Binding-site contacts:
Ligand atom CG1 contacts residue MET267 of chain 1.A at 3.6 Å (hydrophobic).
Ligand atom CA contacts residue CYS313 of chain 1.A at 3.5 Å (hydrophobic).
Ligand atom O contacts residue MET306 of chain 1.A at 2.7 Å (h-bond).
Ligand atom CB contacts residue GLN310 of chain 1.A at 3.5 Å.
Ligand atom C contacts residue MET306 of chain 1.A at 3.6 Å (hydrophobic).
Ligand atom OG1 contacts residue ASN307 of chain 1.A at 3.2 Å (h-bond).
Ligand atom CB contacts residue ASN304 of chain 1.A at 3.2 Å.
Ligand atom O contacts residue ILE308 of chain 1.A at 2.9 Å (h-bond).
Ligand atom O contacts residue ASN307 of chain 1.A at 2.8 Å (h-bond).
Ligand atom O contacts residue PHE276 of chain 1.A at 3.7 Å.
Ligand atom CB contacts residue CYS313 of chain 1.A at 3.1 Å (hydrophobic).
Ligand atom O contacts residue ARG309 of chain 1.A at 3.7 Å.
Ligand atom SG contacts residue PHE311 of chain 1.A at 3.6 Å.
Ligand atom N contacts residue MET306 of chain 1.A at 2.9 Å (h-bond).
Ligand atom CA contacts residue GLN310 of chain 1.A at 3.5 Å.
Ligand atom N contacts residue ASN304 of chain 1.A at 3.7 Å.
Ligand atom CD contacts residue LEU252 of chain 1.A at 3.4 Å (hydrophobic).
Ligand atom C contacts residue ILE308 of chain 1.A at 3.6 Å (hydrophobic).
Ligand atom OG contacts residue VAL305 of chain 1.A at 3.5 Å.
Ligand atom CG2 contacts residue TYR265 of chain 1.A at 3.3 Å (hydrophobic).
Ligand atom CA contacts residue ASN304 of chain 1.A at 3.2 Å.
Ligand atom N contacts residue ASN304 of chain 1.A at 3.2 Å (h-bond).
Ligand atom N contacts residue ILE308 of chain 1.A at 2.8 Å (h-bond).
Ligand atom N contacts residue GLN310 of chain 1.A at 3.1 Å (h-bond).
Ligand atom CG1 contacts residue MET306 of chain 1.A at 3.7 Å (hydrophobic).
Ligand atom SG contacts residue GLN310 of chain 1.A at 3.7 Å.
Ligand atom CD1 contacts residue ILE308 of chain 1.A at 3.5 Å (hydrophobic).
Ligand atom O contacts residue VAL305 of chain 1.A at 3.5 Å.
Ligand atom CA contacts residue MET306 of chain 1.A at 3.3 Å (hydrophobic).
Ligand atom O contacts residue ILE308 of chain 1.A at 3.5 Å (h-bond).
Ligand atom CG2 contacts residue VAL305 of chain 1.A at 3.6 Å (hydrophobic).
Ligand atom CG contacts residue TYR301 of chain 1.A at 3.6 Å (hydrophobic).
Ligand atom O contacts residue MET306 of chain 1.A at 3.5 Å (h-bond).
Ligand atom CA contacts residue ILE308 of chain 1.A at 3.7 Å (hydrophobic).
Ligand atom C contacts residue ASN307 of chain 1.A at 3.7 Å.
Ligand atom CB contacts residue TYR301 of chain 1.A at 3.6 Å (hydrophobic).
Ligand atom C contacts residue CYS313 of chain 1.A at 3.2 Å (hydrophobic).
Ligand atom CA contacts residue ILE308 of chain 1.A at 3.5 Å (hydrophobic).
Ligand atom SG contacts residue CYS313 of chain 1.A at 2.0 Å (h-bond).
Ligand atom O contacts residue GLN310 of chain 1.A at 2.8 Å (h-bond).

Sequence of chain 1.A:
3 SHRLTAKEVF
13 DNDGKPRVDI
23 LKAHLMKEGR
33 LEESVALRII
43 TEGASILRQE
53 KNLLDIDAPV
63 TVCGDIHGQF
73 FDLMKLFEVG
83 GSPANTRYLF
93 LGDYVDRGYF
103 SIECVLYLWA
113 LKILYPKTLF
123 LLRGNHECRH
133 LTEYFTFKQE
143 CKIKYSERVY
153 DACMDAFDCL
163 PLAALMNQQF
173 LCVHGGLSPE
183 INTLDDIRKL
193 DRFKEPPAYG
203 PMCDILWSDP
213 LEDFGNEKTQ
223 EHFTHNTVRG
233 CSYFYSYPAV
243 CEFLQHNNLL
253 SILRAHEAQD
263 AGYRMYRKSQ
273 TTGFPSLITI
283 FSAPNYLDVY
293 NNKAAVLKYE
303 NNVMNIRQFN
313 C

This protein binds this small molecule.
Small molecule (SMILES): CC[C@H](C)[C@H](NC(=O)[C@@H](NC(=O)[C@@H](NC(=O)[C@H](CO)NC(=O)[C@@H]1CCCN1C(=O)[C@@H](N)[C@@H](C)O)C(C)C)C(C)C)C(=O)N[C@H](C(=O)N[C@H](C(=O)N[C@H](C=O)CS)C(C)C)[C@@H](C)O